Sequence of chain 1.C:
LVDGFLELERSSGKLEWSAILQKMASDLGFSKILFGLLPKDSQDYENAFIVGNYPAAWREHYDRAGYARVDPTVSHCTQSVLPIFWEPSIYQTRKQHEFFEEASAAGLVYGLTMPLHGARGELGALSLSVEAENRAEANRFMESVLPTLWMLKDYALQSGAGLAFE

Binding-site contacts:
Ligand atom C4 contacts residue LEU36 of chain 1.C at 3.5 Å (hydrophobic).
Ligand atom C12 contacts residue THR75 of chain 1.C at 3.6 Å.
Ligand atom C7 contacts residue ASP73 of chain 1.C at 3.3 Å.
Ligand atom BR2 contacts residue TRP60 of chain 1.C at 3.3 Å.
Ligand atom O17 contacts residue SER129 of chain 1.C at 3.3 Å.
Ligand atom C10 contacts residue TRP88 of chain 1.C at 3.7 Å (hydrophobic).
Ligand atom N16 contacts residue TRP60 of chain 1.C at 3.4 Å (h-bond).
Ligand atom C3 contacts residue TYR64 of chain 1.C at 3.4 Å (hydrophobic).
Ligand atom C6 contacts residue TYR64 of chain 1.C at 3.6 Å (hydrophobic).
Ligand atom O19 contacts residue TRP60 of chain 1.C at 3.1 Å (h-bond).
Ligand atom C25 contacts residue ALA127 of chain 1.C at 3.8 Å (hydrophobic).
Ligand atom C12 contacts residue TYR93 of chain 1.C at 3.6 Å (hydrophobic).
Ligand atom C17 contacts residue THR80 of chain 1.C at 3.7 Å.
Ligand atom C4 contacts residue TYR64 of chain 1.C at 3.5 Å (hydrophobic).
Ligand atom C15 contacts residue PHE101 of chain 1.C at 3.8 Å (hydrophobic).
Ligand atom C2 contacts residue LEU36 of chain 1.C at 3.7 Å (hydrophobic).
Ligand atom C13 contacts residue TYR93 of chain 1.C at 3.2 Å (hydrophobic).
Ligand atom N8 contacts residue ASP73 of chain 1.C at 2.7 Å (salt-bridge).
Ligand atom C1 contacts residue TYR64 of chain 1.C at 3.5 Å (hydrophobic).
Ligand atom C5 contacts residue TYR64 of chain 1.C at 3.5 Å (hydrophobic).
Ligand atom O18 contacts residue TRP60 of chain 1.C at 2.9 Å (h-bond).
Ligand atom O22 contacts residue LEU36 of chain 1.C at 3.6 Å.
Ligand atom O20 contacts residue TYR64 of chain 1.C at 3.8 Å.
Ligand atom C3 contacts residue LEU36 of chain 1.C at 3.5 Å (hydrophobic).
Ligand atom BR2 contacts residue TYR56 of chain 1.C at 3.8 Å.
Ligand atom C5 contacts residue LEU36 of chain 1.C at 3.8 Å (hydrophobic).
Ligand atom O19 contacts residue LEU110 of chain 1.C at 3.2 Å.
Ligand atom C2 contacts residue TYR64 of chain 1.C at 3.4 Å (hydrophobic).
Ligand atom BR1 contacts residue ILE52 of chain 1.C at 3.7 Å.
Ligand atom O18 contacts residue TYR56 of chain 1.C at 3.3 Å.
Ligand atom C28 contacts residue TYR47 of chain 1.C at 3.6 Å (hydrophobic).
Ligand atom C11 contacts residue TRP88 of chain 1.C at 3.5 Å (hydrophobic).
Ligand atom C13 contacts residue TRP88 of chain 1.C at 3.5 Å (hydrophobic).
Ligand atom C11 contacts residue THR75 of chain 1.C at 3.5 Å.
Ligand atom N16 contacts residue TYR56 of chain 1.C at 3.7 Å.
Ligand atom BR2 contacts residue TYR64 of chain 1.C at 3.6 Å.
Ligand atom C12 contacts residue TRP88 of chain 1.C at 3.3 Å (hydrophobic).
Ligand atom C9 contacts residue ASP73 of chain 1.C at 3.7 Å.
Ligand atom O17 contacts residue TYR56 of chain 1.C at 2.8 Å (h-bond).
Ligand atom N8 contacts residue THR75 of chain 1.C at 3.8 Å.

This protein binds this small molecule.
Small molecule (SMILES): CCCCCCCC(=O)Oc1c(Br)cc(Br)cc1CNC(=O)c1ccccc1[N+](=O)[O-]